Sequence of chain 1.I:
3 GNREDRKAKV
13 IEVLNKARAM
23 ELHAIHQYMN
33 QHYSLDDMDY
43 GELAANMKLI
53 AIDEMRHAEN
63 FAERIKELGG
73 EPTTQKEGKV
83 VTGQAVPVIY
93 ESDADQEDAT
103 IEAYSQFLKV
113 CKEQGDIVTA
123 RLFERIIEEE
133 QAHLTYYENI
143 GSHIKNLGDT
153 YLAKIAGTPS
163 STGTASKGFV

Binding-site contacts:
Ligand atom O2B contacts residue ALA167 of chain 1.J at 3.6 Å.
Ligand atom CMA contacts residue HIS28 of chain 1.J at 3.6 Å.
Ligand atom O2A contacts residue ARG20 of chain 1.I at 2.8 Å (salt-bridge).
Ligand atom ND contacts residue MET57 of chain 1.I at 3.0 Å.
Ligand atom CMD contacts residue MET31 of chain 1.I at 3.3 Å (hydrophobic).
Ligand atom NA contacts residue MET57 of chain 1.I at 3.5 Å (h-bond).
Ligand atom C4A contacts residue MET57 of chain 1.I at 3.4 Å (hydrophobic).
Ligand atom CHD contacts residue MET57 of chain 1.J at 3.4 Å (hydrophobic).
Ligand atom NB contacts residue MET57 of chain 1.I at 2.8 Å (h-bond).
Ligand atom CMD contacts residue TYR35 of chain 1.I at 3.4 Å (hydrophobic).
Ligand atom O2D contacts residue TYR35 of chain 1.I at 3.0 Å (h-bond).
Ligand atom O1D contacts residue HIS28 of chain 1.I at 3.0 Å.
Ligand atom O2C contacts residue SER168 of chain 1.J at 2.7 Å.
Ligand atom O1B contacts residue LYS50 of chain 1.J at 2.5 Å (salt-bridge).
Ligand atom CBD contacts residue MET31 of chain 1.I at 3.4 Å (hydrophobic).
Ligand atom FE contacts residue MET57 of chain 1.I at 2.4 Å.
Ligand atom C1B contacts residue MET57 of chain 1.I at 3.3 Å (hydrophobic).
Ligand atom NA contacts residue MET57 of chain 1.J at 3.2 Å (h-bond).
Ligand atom CMD contacts residue MET57 of chain 1.J at 3.4 Å (hydrophobic).
Ligand atom C1B contacts residue MET57 of chain 1.J at 3.4 Å (hydrophobic).
Ligand atom O1A contacts residue TYR35 of chain 1.J at 2.7 Å (h-bond).
Ligand atom O1A contacts residue ARG20 of chain 1.I at 2.7 Å (salt-bridge).
Ligand atom CMD contacts residue GLU61 of chain 1.J at 3.5 Å.
Ligand atom CMB contacts residue GLU61 of chain 1.I at 3.5 Å.
Ligand atom CHB contacts residue MET57 of chain 1.J at 3.6 Å (hydrophobic).
Ligand atom ND contacts residue MET57 of chain 1.J at 3.4 Å (h-bond).
Ligand atom CGB contacts residue LYS50 of chain 1.J at 3.6 Å.
Ligand atom O1D contacts residue ARG20 of chain 1.J at 3.4 Å (salt-bridge).
Ligand atom NC contacts residue MET57 of chain 1.I at 3.0 Å (h-bond).
Ligand atom CGD contacts residue ARG20 of chain 1.J at 3.3 Å.
Ligand atom O2D contacts residue ARG20 of chain 1.J at 2.5 Å (salt-bridge).
Ligand atom FE contacts residue MET57 of chain 1.J at 2.4 Å.
Ligand atom CHB contacts residue MET57 of chain 1.I at 3.3 Å (hydrophobic).
Ligand atom CGD contacts residue MET31 of chain 1.I at 3.5 Å (hydrophobic).
Ligand atom CBB contacts residue SER168 of chain 1.J at 3.5 Å.
Ligand atom CGA contacts residue ARG20 of chain 1.I at 3.3 Å.
Ligand atom O2B contacts residue SER168 of chain 1.J at 2.6 Å (h-bond).
Ligand atom C1D contacts residue MET57 of chain 1.J at 3.3 Å (hydrophobic).
Ligand atom NC contacts residue MET57 of chain 1.J at 3.3 Å (h-bond).
Ligand atom NB contacts residue MET57 of chain 1.J at 3.0 Å (h-bond).

Sequence of chain 1.J:
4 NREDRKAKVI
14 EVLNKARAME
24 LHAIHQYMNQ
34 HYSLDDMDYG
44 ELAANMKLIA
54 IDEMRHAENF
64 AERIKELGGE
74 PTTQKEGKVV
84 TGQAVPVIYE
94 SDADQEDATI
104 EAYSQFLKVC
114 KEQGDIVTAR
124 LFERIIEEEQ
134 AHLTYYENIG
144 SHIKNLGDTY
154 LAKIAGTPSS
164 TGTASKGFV

A protein and the small-molecule ligand that binds it are described below.
Small molecule (SMILES): CC1=C(CCC(=O)O)C2=Cc3c(CCC(=O)O)c(C)c4n3[Fe@]35n6c(c(C)c(CCC(=O)O)c6=CC1=[N+]23)=CC1=[N+]5C(=C4)C(C)=C1CCC(=O)O